Binding-site contacts:
Ligand atom C4 contacts residue TYR72 of chain 1.B at 3.8 Å (hydrophobic).
Ligand atom O contacts residue TYR72 of chain 1.B at 3.7 Å.
Ligand atom C5 contacts residue PRO9 of chain 1.B at 3.8 Å (hydrophobic).
Ligand atom N contacts residue TYR72 of chain 1.B at 3.9 Å.
Ligand atom N contacts residue PHE93 of chain 1.B at 3.6 Å.
Ligand atom C3 contacts residue TYR72 of chain 1.B at 3.6 Å (hydrophobic).
Ligand atom C4 contacts residue ILE96 of chain 1.B at 4.5 Å (hydrophobic).
Ligand atom C2 contacts residue GLU87 of chain 1.B at 3.9 Å.
Ligand atom C7 contacts residue ILE96 of chain 1.B at 3.8 Å (hydrophobic).
Ligand atom C6 contacts residue THR11 of chain 1.B at 4.5 Å.
Ligand atom C5 contacts residue TYR72 of chain 1.B at 3.9 Å (hydrophobic).
Ligand atom O1 contacts residue LYS92 of chain 1.B at 3.5 Å (salt-bridge).
Ligand atom C7 contacts residue THR11 of chain 1.B at 3.7 Å.
Ligand atom C6 contacts residue TYR72 of chain 1.B at 4.2 Å (hydrophobic).
Ligand atom C6 contacts residue PRO9 of chain 1.B at 4.0 Å (hydrophobic).
Ligand atom O contacts residue GLN74 of chain 1.B at 4.2 Å.
Ligand atom O1 contacts residue TYR72 of chain 1.B at 3.0 Å (h-bond).
Ligand atom C5 contacts residue PHE93 of chain 1.B at 4.2 Å (hydrophobic).
Ligand atom C1 contacts residue LYS92 of chain 1.B at 3.8 Å.
Ligand atom C6 contacts residue ILE96 of chain 1.B at 3.9 Å (hydrophobic).
Ligand atom C contacts residue TYR72 of chain 1.B at 4.3 Å (hydrophobic).
Ligand atom O contacts residue THR11 of chain 1.B at 4.3 Å.
Ligand atom N1 contacts residue LYS92 of chain 1.B at 4.3 Å.
Ligand atom C6 contacts residue PHE100 of chain 1.B at 4.1 Å (hydrophobic).
Ligand atom C2 contacts residue LYS92 of chain 1.B at 4.2 Å.
Ligand atom O contacts residue LYS92 of chain 1.B at 4.5 Å.
Ligand atom C5 contacts residue ILE96 of chain 1.B at 3.9 Å (hydrophobic).
Ligand atom O1 contacts residue GLU87 of chain 1.B at 3.2 Å (salt-bridge).
Ligand atom C4 contacts residue PHE93 of chain 1.B at 4.2 Å (hydrophobic).
Ligand atom C1 contacts residue GLU87 of chain 1.B at 3.9 Å.
Ligand atom N1 contacts residue GLU87 of chain 1.B at 3.0 Å (salt-bridge).
Ligand atom N1 contacts residue TYR72 of chain 1.B at 3.8 Å.
Ligand atom C1 contacts residue TYR72 of chain 1.B at 3.3 Å (hydrophobic).
Ligand atom C contacts residue GLN74 of chain 1.B at 3.6 Å.
Ligand atom C8 contacts residue THR11 of chain 1.B at 3.2 Å.
Ligand atom N contacts residue GLU87 of chain 1.B at 3.8 Å.
Ligand atom C2 contacts residue TYR72 of chain 1.B at 3.6 Å (hydrophobic).
Ligand atom C8 contacts residue TYR72 of chain 1.B at 3.5 Å (hydrophobic).

Sequence of chain 1.B:
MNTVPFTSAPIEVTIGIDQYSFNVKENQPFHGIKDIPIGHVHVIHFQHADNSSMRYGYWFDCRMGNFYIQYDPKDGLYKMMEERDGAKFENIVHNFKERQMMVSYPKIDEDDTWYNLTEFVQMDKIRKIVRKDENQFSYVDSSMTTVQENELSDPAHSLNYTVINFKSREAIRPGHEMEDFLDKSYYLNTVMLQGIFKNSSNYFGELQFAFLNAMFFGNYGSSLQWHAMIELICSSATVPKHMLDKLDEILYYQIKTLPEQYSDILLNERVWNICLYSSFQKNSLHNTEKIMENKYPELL

The protein below binds the small molecule below.
Small molecule (SMILES): COC(=O)c1[nH]nc2c1CCCC2